Sequence of chain 1.A:
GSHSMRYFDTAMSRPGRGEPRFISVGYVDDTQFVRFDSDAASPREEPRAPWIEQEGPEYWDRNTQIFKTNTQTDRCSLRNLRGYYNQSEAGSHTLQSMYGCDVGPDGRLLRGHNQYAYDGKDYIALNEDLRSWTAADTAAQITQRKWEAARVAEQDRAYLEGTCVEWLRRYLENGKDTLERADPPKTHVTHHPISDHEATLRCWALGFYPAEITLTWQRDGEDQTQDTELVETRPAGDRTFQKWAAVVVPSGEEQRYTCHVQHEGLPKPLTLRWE

This small molecule binds to this protein.
Small molecule (SMILES): CC(C)C[C@H](NC(=O)[C@H](CS)NC(=O)[C@H](Cc1ccc(O)cc1)NC(=O)[C@H](CCCCN)NC(=O)[C@H](CCCCN)NC(=O)[C@H](CCCCN)NC(=O)[C@H](C)NC(=O)[C@H](C)NC(=O)[C@H](C)N)C(=O)O

Binding-site contacts:
Ligand atom CB contacts residue ASN63 of chain 1.A at 3.2 Å.
Ligand atom CB contacts residue TYR171 of chain 1.A at 3.3 Å (hydrophobic).
Ligand atom OXT contacts residue TYR84 of chain 1.A at 2.7 Å (h-bond).
Ligand atom O contacts residue ILE66 of chain 1.A at 3.4 Å.
Ligand atom CA contacts residue SER77 of chain 1.A at 3.4 Å.
Ligand atom CD contacts residue TYR159 of chain 1.A at 3.5 Å (hydrophobic).
Ligand atom N contacts residue THR73 of chain 1.A at 3.4 Å.
Ligand atom CD1 contacts residue SER77 of chain 1.A at 3.4 Å.
Ligand atom O contacts residue TYR159 of chain 1.A at 2.6 Å (h-bond).
Ligand atom NZ contacts residue SER97 of chain 1.A at 2.9 Å (h-bond).
Ligand atom N contacts residue ASN70 of chain 1.A at 3.0 Å (h-bond).
Ligand atom C contacts residue THR73 of chain 1.A at 3.5 Å.
Ligand atom SG contacts residue SER77 of chain 1.A at 3.5 Å (h-bond).
Ligand atom CE contacts residue ASP156 of chain 1.A at 3.5 Å.
Ligand atom O contacts residue TRP147 of chain 1.A at 3.4 Å.
Ligand atom O contacts residue THR163 of chain 1.A at 3.2 Å.
Ligand atom N contacts residue ASN63 of chain 1.A at 3.0 Å (h-bond).
Ligand atom NZ contacts residue ASP156 of chain 1.A at 2.7 Å (salt-bridge).
Ligand atom OXT contacts residue LYS146 of chain 1.A at 3.5 Å (salt-bridge).
Ligand atom C contacts residue LYS146 of chain 1.A at 3.5 Å.
Ligand atom NZ contacts residue ASP9 of chain 1.A at 3.0 Å (salt-bridge).
Ligand atom NZ contacts residue ASP74 of chain 1.A at 2.9 Å (salt-bridge).
Ligand atom OXT contacts residue THR143 of chain 1.A at 2.7 Å (h-bond).
Ligand atom SG contacts residue ASN80 of chain 1.A at 3.0 Å (h-bond).
Ligand atom O contacts residue TRP147 of chain 1.A at 2.9 Å (h-bond).
Ligand atom CB contacts residue ASN70 of chain 1.A at 3.4 Å.
Ligand atom CB contacts residue CYS76 of chain 1.A at 3.3 Å (hydrophobic).
Ligand atom N contacts residue SER77 of chain 1.A at 3.0 Å (h-bond).
Ligand atom CE contacts residue ASP74 of chain 1.A at 3.5 Å.
Ligand atom O contacts residue TYR84 of chain 1.A at 3.4 Å (h-bond).
Ligand atom OH contacts residue GLN155 of chain 1.A at 3.3 Å.
Ligand atom CB contacts residue ILE66 of chain 1.A at 3.4 Å (hydrophobic).
Ligand atom O contacts residue LYS146 of chain 1.A at 3.0 Å (salt-bridge).
Ligand atom C contacts residue TYR84 of chain 1.A at 3.4 Å (hydrophobic).
Ligand atom CE contacts residue SER97 of chain 1.A at 3.5 Å.
Ligand atom CE contacts residue ASP9 of chain 1.A at 3.5 Å.
Ligand atom CD contacts residue ASP9 of chain 1.A at 3.5 Å.
Ligand atom O contacts residue ASN70 of chain 1.A at 2.8 Å (h-bond).
Ligand atom SG contacts residue CYS76 of chain 1.A at 2.1 Å (h-bond).
Ligand atom O contacts residue ASN80 of chain 1.A at 2.9 Å (h-bond).